The small molecule below binds the protein below.
Small molecule (SMILES): OC[C@H]1O[C@H](O[C@H]2[C@H](O)[C@@H](O)[C@@H](O)O[C@@H]2CO)[C@H](O)[C@@H](O)[C@@H]1O

Sequence of chain 1.D:
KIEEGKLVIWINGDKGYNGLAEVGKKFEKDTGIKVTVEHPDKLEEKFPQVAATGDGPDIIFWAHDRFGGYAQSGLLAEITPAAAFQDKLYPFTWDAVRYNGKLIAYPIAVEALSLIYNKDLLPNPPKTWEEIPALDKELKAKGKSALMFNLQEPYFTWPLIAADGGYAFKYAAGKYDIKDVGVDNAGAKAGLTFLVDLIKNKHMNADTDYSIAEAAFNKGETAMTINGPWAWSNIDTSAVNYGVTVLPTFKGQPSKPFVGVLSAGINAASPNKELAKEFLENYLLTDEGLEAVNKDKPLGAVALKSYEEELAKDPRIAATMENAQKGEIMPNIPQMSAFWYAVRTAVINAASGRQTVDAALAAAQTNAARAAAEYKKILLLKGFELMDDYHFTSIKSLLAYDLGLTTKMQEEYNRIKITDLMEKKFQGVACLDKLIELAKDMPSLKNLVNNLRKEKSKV

Binding-site contacts:
Ligand atom O2 contacts residue ASP66 of chain 1.D at 2.8 Å (salt-bridge).
Ligand atom O5 contacts residue TRP231 of chain 1.D at 4.0 Å.
Ligand atom O2 contacts residue TRP63 of chain 1.D at 3.4 Å (h-bond).
Ligand atom C1 contacts residue TRP231 of chain 1.D at 3.7 Å (hydrophobic).
Ligand atom C6 contacts residue TYR156 of chain 1.D at 3.7 Å (hydrophobic).
Ligand atom O3 contacts residue ASP66 of chain 1.D at 2.7 Å (salt-bridge).
Ligand atom C1 contacts residue LYS16 of chain 1.D at 3.7 Å.
Ligand atom C6 contacts residue TRP341 of chain 1.D at 3.8 Å (hydrophobic).
Ligand atom O3 contacts residue ALA64 of chain 1.D at 3.2 Å.
Ligand atom C2 contacts residue GLU112 of chain 1.D at 3.5 Å.
Ligand atom O2 contacts residue TRP231 of chain 1.D at 3.9 Å.
Ligand atom C5 contacts residue GLU154 of chain 1.D at 3.9 Å.
Ligand atom C6 contacts residue GLU154 of chain 1.D at 3.1 Å.
Ligand atom O3 contacts residue TRP341 of chain 1.D at 3.9 Å.
Ligand atom O6 contacts residue GLU154 of chain 1.D at 2.6 Å (salt-bridge).
Ligand atom C1 contacts residue ASP15 of chain 1.D at 3.5 Å.
Ligand atom O1 contacts residue LYS16 of chain 1.D at 3.2 Å (salt-bridge).
Ligand atom C2 contacts residue LYS16 of chain 1.D at 3.8 Å.
Ligand atom O2 contacts residue MET331 of chain 1.D at 3.9 Å.
Ligand atom O2 contacts residue ALA64 of chain 1.D at 3.2 Å.
Ligand atom C6 contacts residue PRO155 of chain 1.D at 3.9 Å (hydrophobic).
Ligand atom O1 contacts residue ASP15 of chain 1.D at 2.9 Å (salt-bridge).
Ligand atom O3 contacts residue GLU112 of chain 1.D at 3.7 Å.
Ligand atom C2 contacts residue ASP66 of chain 1.D at 3.5 Å.
Ligand atom C4 contacts residue TYR156 of chain 1.D at 4.0 Å (hydrophobic).
Ligand atom O4 contacts residue TRP341 of chain 1.D at 3.9 Å.
Ligand atom C2 contacts residue TRP231 of chain 1.D at 3.7 Å (hydrophobic).
Ligand atom O3 contacts residue TRP63 of chain 1.D at 3.3 Å (h-bond).
Ligand atom O6 contacts residue TYR156 of chain 1.D at 3.0 Å (h-bond).
Ligand atom O1 contacts residue ASN13 of chain 1.D at 3.8 Å.
Ligand atom O2 contacts residue LYS16 of chain 1.D at 2.7 Å (salt-bridge).
Ligand atom O3 contacts residue ARG67 of chain 1.D at 3.6 Å.
Ligand atom O5 contacts residue TYR156 of chain 1.D at 3.2 Å.
Ligand atom O6 contacts residue PRO155 of chain 1.D at 3.3 Å.
Ligand atom C3 contacts residue ASP66 of chain 1.D at 3.7 Å.
Ligand atom C1 contacts residue TYR156 of chain 1.D at 3.6 Å (hydrophobic).
Ligand atom O6 contacts residue PHE157 of chain 1.D at 3.8 Å.
Ligand atom C3 contacts residue TRP63 of chain 1.D at 3.6 Å (hydrophobic).
Ligand atom C4 contacts residue TRP341 of chain 1.D at 3.6 Å (hydrophobic).
Ligand atom O2 contacts residue GLU112 of chain 1.D at 2.7 Å (salt-bridge).